This protein binds this small molecule.
Small molecule (SMILES): CC(=O)N[C@H]1[C@H](O[C@H]2[C@H](O)[C@@H](NC(C)=O)CO[C@@H]2CO)O[C@H](CO)[C@@H](O)[C@@H]1O

Sequence of chain 2.B:
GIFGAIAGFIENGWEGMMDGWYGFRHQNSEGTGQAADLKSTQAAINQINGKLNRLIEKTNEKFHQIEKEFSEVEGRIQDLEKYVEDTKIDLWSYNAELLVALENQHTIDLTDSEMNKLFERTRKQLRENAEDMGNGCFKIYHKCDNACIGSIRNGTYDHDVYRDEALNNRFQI

Binding-site contacts:
Ligand atom C3 contacts residue ASN279 of chain 2.A at 3.8 Å.
Ligand atom C4 contacts residue ASN279 of chain 2.A at 4.2 Å.
Ligand atom C6 contacts residue GLU69 of chain 2.B at 4.2 Å.
Ligand atom O5 contacts residue ASN279 of chain 2.A at 2.4 Å (h-bond).
Ligand atom C7 contacts residue VAL291 of chain 2.A at 4.2 Å (hydrophobic).
Ligand atom C1 contacts residue VAL291 of chain 2.A at 3.4 Å (hydrophobic).
Ligand atom C5 contacts residue VAL291 of chain 2.A at 4.4 Å (hydrophobic).
Ligand atom O5 contacts residue ASN292 of chain 2.A at 3.5 Å (h-bond).
Ligand atom C6 contacts residue ASN292 of chain 2.A at 3.8 Å.
Ligand atom C8 contacts residue SER39 of chain 2.A at 3.8 Å.
Ligand atom C5 contacts residue ASN279 of chain 2.A at 3.7 Å.
Ligand atom O7 contacts residue ASN279 of chain 2.A at 2.8 Å (h-bond).
Ligand atom N2 contacts residue ASN279 of chain 2.A at 2.9 Å (h-bond).
Ligand atom C3 contacts residue VAL291 of chain 2.A at 4.0 Å (hydrophobic).
Ligand atom C8 contacts residue ASN279 of chain 2.A at 4.3 Å.
Ligand atom C5 contacts residue ASN292 of chain 2.A at 3.6 Å.
Ligand atom C7 contacts residue ASN279 of chain 2.A at 3.0 Å.
Ligand atom C8 contacts residue GLU69 of chain 2.B at 3.7 Å.
Ligand atom C1 contacts residue ASN279 of chain 2.A at 1.4 Å.
Ligand atom O5 contacts residue VAL291 of chain 2.A at 4.4 Å.
Ligand atom C1 contacts residue ASN292 of chain 2.A at 3.9 Å.
Ligand atom C8 contacts residue VAL291 of chain 2.A at 4.0 Å (hydrophobic).
Ligand atom C2 contacts residue VAL291 of chain 2.A at 3.8 Å (hydrophobic).
Ligand atom C2 contacts residue ASN279 of chain 2.A at 2.5 Å.
Ligand atom N2 contacts residue VAL291 of chain 2.A at 3.5 Å (h-bond).

Sequence of chain 2.A:
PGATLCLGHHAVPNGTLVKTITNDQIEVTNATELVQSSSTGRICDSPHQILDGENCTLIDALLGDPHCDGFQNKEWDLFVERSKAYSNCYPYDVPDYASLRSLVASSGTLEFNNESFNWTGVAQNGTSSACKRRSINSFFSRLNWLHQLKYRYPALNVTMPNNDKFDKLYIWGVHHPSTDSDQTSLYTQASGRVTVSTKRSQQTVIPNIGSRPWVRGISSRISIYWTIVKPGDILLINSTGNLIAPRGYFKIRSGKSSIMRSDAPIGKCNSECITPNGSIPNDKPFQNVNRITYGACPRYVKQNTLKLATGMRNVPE